This small molecule binds to this protein.
Small molecule (SMILES): O=C1N=C(NCc2cccs2)S/C1=C\c1ccc2ncccc2c1

Binding-site contacts:
Ligand atom CAA contacts residue PHE115 of chain 1.B at 3.8 Å (hydrophobic).
Ligand atom CAL contacts residue VAL198 of chain 1.B at 3.8 Å (hydrophobic).
Ligand atom CAJ contacts residue LEU41 of chain 1.B at 3.5 Å (hydrophobic).
Ligand atom CAH contacts residue LEU117 of chain 1.B at 3.7 Å (hydrophobic).
Ligand atom CAM contacts residue LYS65 of chain 1.B at 3.4 Å.
Ligand atom CAD contacts residue PHE115 of chain 1.B at 4.0 Å (hydrophobic).
Ligand atom NAR contacts residue ASN167 of chain 1.B at 3.5 Å (h-bond).
Ligand atom CAC contacts residue VAL49 of chain 1.B at 3.9 Å (hydrophobic).
Ligand atom NAG contacts residue LEU117 of chain 1.B at 3.9 Å.
Ligand atom NAN contacts residue ASP199 of chain 1.B at 3.4 Å.
Ligand atom OAQ contacts residue GLU80 of chain 1.B at 3.4 Å (salt-bridge).
Ligand atom CAW contacts residue GLU43 of chain 1.B at 3.5 Å.
Ligand atom CAC contacts residue LEU169 of chain 1.B at 3.6 Å (hydrophobic).
Ligand atom CAH contacts residue LEU41 of chain 1.B at 3.8 Å (hydrophobic).
Ligand atom NAN contacts residue LYS65 of chain 1.B at 3.2 Å (salt-bridge).
Ligand atom CAO contacts residue PHE46 of chain 1.B at 4.0 Å (hydrophobic).
Ligand atom SAP contacts residue VAL198 of chain 1.B at 3.8 Å.
Ligand atom OAQ contacts residue ASP199 of chain 1.B at 3.3 Å (salt-bridge).
Ligand atom NAG contacts residue LEU118 of chain 1.B at 3.0 Å (h-bond).
Ligand atom NAG contacts residue GLU116 of chain 1.B at 4.0 Å.
Ligand atom CAH contacts residue LEU118 of chain 1.B at 3.4 Å (hydrophobic).
Ligand atom CAM contacts residue ASP199 of chain 1.B at 3.7 Å.
Ligand atom OAQ contacts residue LYS65 of chain 1.B at 3.0 Å (salt-bridge).
Ligand atom NAG contacts residue ALA63 of chain 1.B at 3.4 Å.
Ligand atom CAE contacts residue LEU169 of chain 1.B at 3.7 Å (hydrophobic).
Ligand atom NAR contacts residue ASP199 of chain 1.B at 3.5 Å (salt-bridge).
Ligand atom CAS contacts residue ASN167 of chain 1.B at 3.1 Å.
Ligand atom NAR contacts residue PHE46 of chain 1.B at 3.5 Å.
Ligand atom NAN contacts residue VAL198 of chain 1.B at 3.9 Å.
Ligand atom CAO contacts residue VAL198 of chain 1.B at 3.9 Å (hydrophobic).
Ligand atom CAM contacts residue VAL198 of chain 1.B at 3.8 Å (hydrophobic).
Ligand atom CAF contacts residue LEU169 of chain 1.B at 3.4 Å (hydrophobic).
Ligand atom CAE contacts residue ALA63 of chain 1.B at 3.4 Å (hydrophobic).
Ligand atom CAS contacts residue GLU166 of chain 1.B at 3.8 Å.
Ligand atom CAV contacts residue GLU43 of chain 1.B at 3.0 Å.
Ligand atom CAO contacts residue ASP199 of chain 1.B at 4.0 Å.
Ligand atom CAD contacts residue ALA63 of chain 1.B at 3.4 Å (hydrophobic).
Ligand atom CAD contacts residue GLU116 of chain 1.B at 3.5 Å.
Ligand atom CAJ contacts residue GLY119 of chain 1.B at 4.0 Å.
Ligand atom CAI contacts residue LEU169 of chain 1.B at 3.6 Å (hydrophobic).

Sequence of chain 1.B:
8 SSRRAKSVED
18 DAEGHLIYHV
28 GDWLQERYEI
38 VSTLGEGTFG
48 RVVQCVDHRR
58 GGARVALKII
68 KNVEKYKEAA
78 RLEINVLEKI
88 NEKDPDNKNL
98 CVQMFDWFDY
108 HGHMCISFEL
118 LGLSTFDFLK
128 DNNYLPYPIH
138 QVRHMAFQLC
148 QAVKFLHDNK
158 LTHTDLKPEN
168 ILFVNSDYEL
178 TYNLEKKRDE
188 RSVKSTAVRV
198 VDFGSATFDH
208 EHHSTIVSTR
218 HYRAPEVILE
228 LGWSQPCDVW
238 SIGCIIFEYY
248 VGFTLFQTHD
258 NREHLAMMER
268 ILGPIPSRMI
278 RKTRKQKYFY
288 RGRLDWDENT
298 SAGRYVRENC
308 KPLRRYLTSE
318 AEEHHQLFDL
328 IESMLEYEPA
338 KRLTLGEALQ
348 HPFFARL